Binding-site contacts:
Ligand atom C4 contacts residue TYR145 of chain 21.A at 3.6 Å (hydrophobic).
Ligand atom C3 contacts residue PRO252 of chain 25.A at 3.8 Å (hydrophobic).
Ligand atom O1B contacts residue ALA146 of chain 21.A at 4.3 Å.
Ligand atom O8 contacts residue ALA146 of chain 21.A at 3.3 Å.
Ligand atom O1B contacts residue PRO252 of chain 25.A at 3.3 Å.
Ligand atom C5 contacts residue TYR145 of chain 21.A at 3.3 Å (hydrophobic).
Ligand atom O1B contacts residue SER147 of chain 21.A at 2.7 Å (h-bond).
Ligand atom O4 contacts residue ASN251 of chain 25.A at 4.1 Å.
Ligand atom C6 contacts residue ALA146 of chain 21.A at 4.2 Å (hydrophobic).
Ligand atom O4 contacts residue PRO252 of chain 25.A at 3.6 Å.
Ligand atom C9 contacts residue TYR145 of chain 21.A at 4.4 Å (hydrophobic).
Ligand atom O10 contacts residue TYR250 of chain 25.A at 2.8 Å (h-bond).
Ligand atom C8 contacts residue ALA146 of chain 21.A at 4.5 Å (hydrophobic).
Ligand atom C1 contacts residue SER147 of chain 21.A at 3.6 Å.
Ligand atom C4 contacts residue PRO252 of chain 25.A at 3.7 Å (hydrophobic).
Ligand atom C11 contacts residue TYR145 of chain 21.A at 3.7 Å (hydrophobic).
Ligand atom N5 contacts residue TYR250 of chain 25.A at 4.4 Å.
Ligand atom C7 contacts residue TYR145 of chain 21.A at 3.9 Å (hydrophobic).
Ligand atom C10 contacts residue TYR250 of chain 25.A at 3.5 Å (hydrophobic).
Ligand atom O4 contacts residue TYR250 of chain 25.A at 3.4 Å.
Ligand atom C1 contacts residue ALA146 of chain 21.A at 4.0 Å (hydrophobic).
Ligand atom O1A contacts residue ALA146 of chain 21.A at 3.2 Å.
Ligand atom C1 contacts residue PRO252 of chain 25.A at 4.0 Å (hydrophobic).
Ligand atom N5 contacts residue TYR145 of chain 21.A at 2.6 Å (h-bond).
Ligand atom C6 contacts residue TYR145 of chain 21.A at 3.4 Å (hydrophobic).
Ligand atom O1A contacts residue SER147 of chain 21.A at 3.1 Å (h-bond).
Ligand atom O4 contacts residue TYR145 of chain 21.A at 4.2 Å.
Ligand atom O1A contacts residue ASN148 of chain 21.A at 4.3 Å.
Ligand atom C11 contacts residue ARG143 of chain 21.A at 4.0 Å.
Ligand atom C10 contacts residue TYR145 of chain 21.A at 3.6 Å (hydrophobic).
Ligand atom C11 contacts residue TYR250 of chain 25.A at 3.7 Å (hydrophobic).

Sequence of chain 21.A:
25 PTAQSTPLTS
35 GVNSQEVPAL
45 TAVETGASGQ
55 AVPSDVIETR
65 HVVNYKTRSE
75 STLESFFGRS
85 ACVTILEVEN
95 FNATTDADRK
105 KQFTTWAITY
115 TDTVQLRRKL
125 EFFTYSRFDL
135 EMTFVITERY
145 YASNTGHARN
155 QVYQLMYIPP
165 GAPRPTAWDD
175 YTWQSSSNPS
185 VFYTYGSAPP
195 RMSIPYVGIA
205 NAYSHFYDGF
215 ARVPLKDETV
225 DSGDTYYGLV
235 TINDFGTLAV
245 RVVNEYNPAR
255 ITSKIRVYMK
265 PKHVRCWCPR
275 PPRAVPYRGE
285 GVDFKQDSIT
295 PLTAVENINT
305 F

Sequence of chain 25.A:
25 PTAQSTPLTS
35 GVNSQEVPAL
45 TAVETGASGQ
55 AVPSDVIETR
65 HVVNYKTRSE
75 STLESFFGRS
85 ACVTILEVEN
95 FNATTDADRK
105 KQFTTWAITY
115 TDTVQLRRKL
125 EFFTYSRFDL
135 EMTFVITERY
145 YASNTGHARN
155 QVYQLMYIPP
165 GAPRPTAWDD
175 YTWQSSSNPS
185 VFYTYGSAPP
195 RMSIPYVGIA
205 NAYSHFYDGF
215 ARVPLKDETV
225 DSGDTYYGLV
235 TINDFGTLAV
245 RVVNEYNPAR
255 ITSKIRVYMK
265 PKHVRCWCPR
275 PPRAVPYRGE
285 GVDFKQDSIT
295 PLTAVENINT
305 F

This protein binds this small molecule.
Small molecule (SMILES): CC(=O)N[C@H]1[C@H]([C@H](O)[C@H](O)CO)O[C@@](O)(C(=O)O)C[C@@H]1O